Binding-site contacts:
Ligand atom O1 contacts residue LEU243 of chain 1.E at 3.1 Å.
Ligand atom O5 contacts residue FAD1 of chain 1.Q at 3.0 Å (h-bond).
Ligand atom O4 contacts residue FAD1 of chain 1.Q at 3.1 Å.
Ligand atom O2 contacts residue PHE117 of chain 1.E at 3.4 Å.
Ligand atom O4 contacts residue ARG391 of chain 1.E at 3.0 Å (salt-bridge).
Ligand atom C1 contacts residue THR245 of chain 1.E at 4.1 Å.
Ligand atom O2 contacts residue THR245 of chain 1.E at 2.8 Å (h-bond).
Ligand atom O1 contacts residue HIS233 of chain 1.E at 3.7 Å.
Ligand atom O2 contacts residue GLY51 of chain 1.E at 3.6 Å.
Ligand atom C3 contacts residue ARG391 of chain 1.E at 4.2 Å.
Ligand atom C1 contacts residue HIS233 of chain 1.E at 4.1 Å.
Ligand atom O5 contacts residue ARG391 of chain 1.E at 2.8 Å (salt-bridge).
Ligand atom O5 contacts residue SER394 of chain 1.E at 3.3 Å (h-bond).
Ligand atom C2 contacts residue FAD1 of chain 1.Q at 4.2 Å.
Ligand atom O5 contacts residue GLY393 of chain 1.E at 4.2 Å.
Ligand atom O3 contacts residue ARG288 of chain 1.E at 3.7 Å.
Ligand atom C2 contacts residue GLU246 of chain 1.E at 4.5 Å.
Ligand atom C1 contacts residue GLY51 of chain 1.E at 4.2 Å.
Ligand atom C1 contacts residue PHE117 of chain 1.E at 4.1 Å (hydrophobic).
Ligand atom O1 contacts residue THR245 of chain 1.E at 4.1 Å.
Ligand atom C4 contacts residue ARG391 of chain 1.E at 3.2 Å.
Ligand atom C1 contacts residue FAD1 of chain 1.Q at 4.3 Å.
Ligand atom O2 contacts residue GLU246 of chain 1.E at 3.2 Å (salt-bridge).
Ligand atom C3 contacts residue HIS233 of chain 1.E at 4.5 Å.
Ligand atom O4 contacts residue HIS356 of chain 1.E at 2.9 Å (h-bond).
Ligand atom O1 contacts residue GLU246 of chain 1.E at 4.3 Å.
Ligand atom O3 contacts residue HIS233 of chain 1.E at 4.0 Å.
Ligand atom C2 contacts residue GLY51 of chain 1.E at 4.3 Å.
Ligand atom C1 contacts residue LEU243 of chain 1.E at 4.3 Å (hydrophobic).
Ligand atom O3 contacts residue ARG391 of chain 1.E at 4.1 Å.
Ligand atom C2 contacts residue PHE117 of chain 1.E at 3.6 Å (hydrophobic).
Ligand atom C4 contacts residue FAD1 of chain 1.Q at 3.5 Å.
Ligand atom C1 contacts residue GLU246 of chain 1.E at 3.9 Å.
Ligand atom C4 contacts residue HIS356 of chain 1.E at 3.9 Å.
Ligand atom O3 contacts residue GLY393 of chain 1.E at 4.5 Å.

Sequence of chain 1.E:
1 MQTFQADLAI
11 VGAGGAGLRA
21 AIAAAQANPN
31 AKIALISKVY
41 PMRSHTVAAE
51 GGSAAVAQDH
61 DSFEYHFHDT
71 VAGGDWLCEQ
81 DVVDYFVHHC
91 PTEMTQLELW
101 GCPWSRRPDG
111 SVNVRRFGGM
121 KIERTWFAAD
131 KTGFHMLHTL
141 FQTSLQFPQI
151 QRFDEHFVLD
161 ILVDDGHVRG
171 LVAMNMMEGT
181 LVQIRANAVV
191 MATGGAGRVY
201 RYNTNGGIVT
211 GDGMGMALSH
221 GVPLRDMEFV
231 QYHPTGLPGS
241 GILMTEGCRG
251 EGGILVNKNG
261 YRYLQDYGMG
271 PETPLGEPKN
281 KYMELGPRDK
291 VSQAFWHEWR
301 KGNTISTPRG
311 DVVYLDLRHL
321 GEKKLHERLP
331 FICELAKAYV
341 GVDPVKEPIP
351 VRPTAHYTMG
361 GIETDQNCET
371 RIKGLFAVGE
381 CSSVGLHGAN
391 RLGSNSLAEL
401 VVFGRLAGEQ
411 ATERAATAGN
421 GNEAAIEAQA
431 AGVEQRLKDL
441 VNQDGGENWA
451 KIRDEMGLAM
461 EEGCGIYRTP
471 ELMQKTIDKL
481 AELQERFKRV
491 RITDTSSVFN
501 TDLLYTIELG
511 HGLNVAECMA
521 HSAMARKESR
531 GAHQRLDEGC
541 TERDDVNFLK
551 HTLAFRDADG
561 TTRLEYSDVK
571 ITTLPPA

The small molecule below binds the protein below.
Small molecule (SMILES): O=C([O-])CC(=O)C(=O)O